Binding-site contacts:
Ligand atom C11 contacts residue GLY136 of chain 1.L at 4.1 Å.
Ligand atom C24 contacts residue ILE144 of chain 1.L at 4.5 Å (hydrophobic).
Ligand atom C16 contacts residue ILE111 of chain 1.K at 4.2 Å (hydrophobic).
Ligand atom C27 contacts residue ILE144 of chain 1.L at 3.8 Å (hydrophobic).
Ligand atom C9 contacts residue GLY114 of chain 1.K at 4.3 Å.
Ligand atom C7 contacts residue GLY114 of chain 1.K at 3.3 Å.
Ligand atom C1 contacts residue ASN134 of chain 1.L at 3.6 Å.
Ligand atom C26 contacts residue LEU222 of chain 1.L at 4.0 Å (hydrophobic).
Ligand atom C26 contacts residue ILE143 of chain 1.L at 3.9 Å (hydrophobic).
Ligand atom C17 contacts residue ILE115 of chain 1.K at 4.4 Å (hydrophobic).
Ligand atom C25 contacts residue ILE144 of chain 1.L at 4.4 Å (hydrophobic).
Ligand atom C8 contacts residue GLY114 of chain 1.K at 4.3 Å.
Ligand atom C3 contacts residue ASN134 of chain 1.L at 4.4 Å.
Ligand atom C6 contacts residue GLY114 of chain 1.K at 3.3 Å.
Ligand atom C11 contacts residue GLN137 of chain 1.L at 4.4 Å.
Ligand atom O1 contacts residue SER117 of chain 1.K at 4.4 Å.
Ligand atom C5 contacts residue GLY114 of chain 1.K at 3.9 Å.
Ligand atom C27 contacts residue ILE111 of chain 1.K at 3.9 Å (hydrophobic).
Ligand atom C23 contacts residue GLY140 of chain 1.L at 3.7 Å.
Ligand atom C26 contacts residue ILE144 of chain 1.L at 4.2 Å (hydrophobic).
Ligand atom C21 contacts residue GLY136 of chain 1.L at 3.7 Å.
Ligand atom C2 contacts residue ASN134 of chain 1.L at 3.4 Å.
Ligand atom C2 contacts residue GLN137 of chain 1.L at 4.1 Å.
Ligand atom C4 contacts residue SER117 of chain 1.K at 4.5 Å.
Ligand atom C16 contacts residue ILE115 of chain 1.K at 4.5 Å (hydrophobic).
Ligand atom C24 contacts residue ILE143 of chain 1.L at 4.1 Å (hydrophobic).
Ligand atom C12 contacts residue GLY136 of chain 1.L at 3.6 Å.
Ligand atom C3 contacts residue GLN137 of chain 1.L at 4.2 Å.
Ligand atom C1 contacts residue GLN137 of chain 1.L at 3.8 Å.
Ligand atom C24 contacts residue GLY140 of chain 1.L at 4.1 Å.
Ligand atom C3 contacts residue SER117 of chain 1.K at 4.0 Å.
Ligand atom C7 contacts residue ILE115 of chain 1.K at 4.4 Å (hydrophobic).
Ligand atom C21 contacts residue GLY140 of chain 1.L at 3.7 Å.
Ligand atom C12 contacts residue GLN137 of chain 1.L at 4.1 Å.

Sequence of chain 1.K:
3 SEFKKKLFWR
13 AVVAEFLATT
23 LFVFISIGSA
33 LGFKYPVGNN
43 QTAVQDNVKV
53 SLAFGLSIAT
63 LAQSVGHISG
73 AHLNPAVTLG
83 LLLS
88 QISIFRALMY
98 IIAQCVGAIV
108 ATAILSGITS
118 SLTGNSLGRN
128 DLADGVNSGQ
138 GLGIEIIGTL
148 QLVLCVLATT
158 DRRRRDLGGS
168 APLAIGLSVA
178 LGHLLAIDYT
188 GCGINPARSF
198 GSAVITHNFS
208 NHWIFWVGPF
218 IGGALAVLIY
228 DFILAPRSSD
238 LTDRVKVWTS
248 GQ

Sequence of chain 1.L:
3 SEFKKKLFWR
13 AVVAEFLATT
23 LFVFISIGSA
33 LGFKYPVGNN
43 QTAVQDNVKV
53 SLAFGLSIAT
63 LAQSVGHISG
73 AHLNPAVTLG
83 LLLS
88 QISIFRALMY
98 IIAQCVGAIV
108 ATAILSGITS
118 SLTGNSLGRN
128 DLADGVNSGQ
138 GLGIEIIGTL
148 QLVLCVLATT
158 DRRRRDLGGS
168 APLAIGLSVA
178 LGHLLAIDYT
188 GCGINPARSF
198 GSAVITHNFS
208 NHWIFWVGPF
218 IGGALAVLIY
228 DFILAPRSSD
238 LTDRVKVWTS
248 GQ

A protein and the small-molecule ligand that binds it are described below.
Small molecule (SMILES): CC(C)CCC[C@@H](C)[C@H]1CC[C@H]2[C@@H]3CC=C4C[C@@H](O)CC[C@]4(C)[C@H]3CC[C@]12C